Sequence of chain 1.D:
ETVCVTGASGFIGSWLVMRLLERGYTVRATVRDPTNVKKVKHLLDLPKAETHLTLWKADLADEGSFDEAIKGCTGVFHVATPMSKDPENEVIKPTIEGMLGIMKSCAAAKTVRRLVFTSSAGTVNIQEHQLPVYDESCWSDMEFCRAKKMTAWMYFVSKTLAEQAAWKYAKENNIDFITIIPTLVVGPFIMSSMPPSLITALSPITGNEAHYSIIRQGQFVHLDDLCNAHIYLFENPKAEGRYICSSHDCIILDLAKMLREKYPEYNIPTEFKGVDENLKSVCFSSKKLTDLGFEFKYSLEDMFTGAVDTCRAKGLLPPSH

The small molecule below binds the protein below.
Small molecule (SMILES): O=c1c(O)c(-c2cc(O)c(O)c(O)c2)oc2cc(O)cc(O)c12

Binding-site contacts:
Ligand atom C18 contacts residue ALA129 of chain 1.D at 3.5 Å (hydrophobic).
Ligand atom C1 contacts residue MYC1 of chain 1.P at 3.5 Å.
Ligand atom C17 contacts residue GLN227 of chain 1.D at 3.5 Å.
Ligand atom O23 contacts residue GLY130 of chain 1.D at 3.6 Å.
Ligand atom O12 contacts residue LEU192 of chain 1.D at 3.5 Å.
Ligand atom O23 contacts residue ILE134 of chain 1.D at 3.4 Å.
Ligand atom O29 contacts residue THR208 of chain 1.D at 2.6 Å (h-bond).
Ligand atom C18 contacts residue ASN133 of chain 1.D at 3.5 Å.
Ligand atom O23 contacts residue ALA129 of chain 1.D at 3.3 Å (h-bond).
Ligand atom O27 contacts residue GLY130 of chain 1.D at 3.7 Å.
Ligand atom C9 contacts residue MYC1 of chain 1.P at 3.4 Å.
Ligand atom O13 contacts residue MYC1 of chain 1.P at 3.1 Å.
Ligand atom C9 contacts residue NAP1 of chain 1.N at 3.2 Å.
Ligand atom C3 contacts residue MYC1 of chain 1.P at 3.5 Å.
Ligand atom C6 contacts residue THR208 of chain 1.D at 3.7 Å.
Ligand atom O13 contacts residue SER128 of chain 1.D at 3.6 Å (h-bond).
Ligand atom C10 contacts residue NAP1 of chain 1.N at 3.6 Å.
Ligand atom O30 contacts residue NAP1 of chain 1.N at 3.4 Å.
Ligand atom C2 contacts residue MYC1 of chain 1.P at 3.5 Å.
Ligand atom O13 contacts residue NAP1 of chain 1.N at 2.9 Å.
Ligand atom O24 contacts residue ASN133 of chain 1.D at 3.1 Å (h-bond).
Ligand atom O29 contacts residue SER205 of chain 1.D at 3.4 Å.
Ligand atom O25 contacts residue GLN227 of chain 1.D at 2.6 Å (h-bond).
Ligand atom O30 contacts residue MYC1 of chain 1.P at 3.2 Å.
Ligand atom O27 contacts residue NAP1 of chain 1.N at 3.2 Å.
Ligand atom O27 contacts residue SER128 of chain 1.D at 2.7 Å (h-bond).
Ligand atom O24 contacts residue GLN227 of chain 1.D at 2.7 Å (h-bond).
Ligand atom C16 contacts residue GLN227 of chain 1.D at 3.5 Å.
Ligand atom C4 contacts residue LEU192 of chain 1.D at 3.5 Å (hydrophobic).
Ligand atom C17 contacts residue ALA129 of chain 1.D at 3.5 Å (hydrophobic).
Ligand atom O23 contacts residue ASN133 of chain 1.D at 2.5 Å (h-bond).
Ligand atom O29 contacts residue PRO204 of chain 1.D at 3.2 Å (h-bond).
Ligand atom C6 contacts residue MYC1 of chain 1.P at 3.6 Å.
Ligand atom O27 contacts residue MYC1 of chain 1.P at 3.3 Å (h-bond).
Ligand atom C19 contacts residue GLY130 of chain 1.D at 3.6 Å.
Ligand atom C10 contacts residue SER128 of chain 1.D at 3.6 Å.
Ligand atom O27 contacts residue ALA129 of chain 1.D at 3.2 Å (h-bond).
Ligand atom O30 contacts residue MET88 of chain 1.D at 3.4 Å.
Ligand atom C10 contacts residue MYC1 of chain 1.P at 3.5 Å.
Ligand atom C5 contacts residue LEU192 of chain 1.D at 3.3 Å (hydrophobic).